Sequence of chain 1.C:
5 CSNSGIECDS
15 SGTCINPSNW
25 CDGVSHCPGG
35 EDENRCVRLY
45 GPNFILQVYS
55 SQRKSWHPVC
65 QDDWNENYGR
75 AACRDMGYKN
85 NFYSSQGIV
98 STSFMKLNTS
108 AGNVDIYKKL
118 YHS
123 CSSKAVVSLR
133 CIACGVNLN

The small molecule below binds the protein below.
Small molecule (SMILES): CC(=O)N[C@@H]1[C@@H](O)[C@H](O)[C@@H](CO)O[C@H]1O

Binding-site contacts:
Ligand atom C5 contacts residue SER107 of chain 1.C at 3.2 Å.
Ligand atom O7 contacts residue ASN105 of chain 1.C at 4.3 Å.
Ligand atom C6 contacts residue SER107 of chain 1.C at 3.4 Å.
Ligand atom O7 contacts residue TYR118 of chain 1.C at 4.1 Å.
Ligand atom C8 contacts residue ASN105 of chain 1.C at 3.4 Å.
Ligand atom C4 contacts residue ASN105 of chain 1.C at 4.2 Å.
Ligand atom C7 contacts residue ASN105 of chain 1.C at 3.4 Å.
Ligand atom N2 contacts residue ASN105 of chain 1.C at 2.9 Å (h-bond).
Ligand atom C5 contacts residue ASN105 of chain 1.C at 3.6 Å.
Ligand atom C8 contacts residue TYR118 of chain 1.C at 3.9 Å (hydrophobic).
Ligand atom C1 contacts residue ASN105 of chain 1.C at 1.4 Å.
Ligand atom O6 contacts residue ALA108 of chain 1.C at 4.4 Å.
Ligand atom O5 contacts residue SER107 of chain 1.C at 2.7 Å (h-bond).
Ligand atom C6 contacts residue ALA108 of chain 1.C at 4.3 Å (hydrophobic).
Ligand atom C3 contacts residue ASN105 of chain 1.C at 3.8 Å.
Ligand atom C7 contacts residue TYR118 of chain 1.C at 4.3 Å (hydrophobic).
Ligand atom C1 contacts residue SER107 of chain 1.C at 3.2 Å.
Ligand atom C2 contacts residue ASN105 of chain 1.C at 2.4 Å.
Ligand atom O5 contacts residue ASN105 of chain 1.C at 2.3 Å (h-bond).
Ligand atom O5 contacts residue ALA108 of chain 1.C at 4.0 Å.